Binding-site contacts:
Ligand atom O22 contacts residue SER56 of chain 1.A at 2.6 Å (h-bond).
Ligand atom O16 contacts residue HIS81 of chain 3.A at 2.7 Å (h-bond).
Ligand atom O01 contacts residue LEU53 of chain 1.A at 3.8 Å.
Ligand atom O23 contacts residue TYR101 of chain 1.A at 3.8 Å.
Ligand atom C15 contacts residue LYS105 of chain 1.A at 3.6 Å.
Ligand atom C12 contacts residue THR191 of chain 2.A at 3.5 Å.
Ligand atom O22 contacts residue TYR101 of chain 1.A at 2.8 Å (h-bond).
Ligand atom C15 contacts residue HIS81 of chain 3.A at 3.4 Å.
Ligand atom O22 contacts residue SER100 of chain 1.A at 3.6 Å.
Ligand atom P21 contacts residue SER100 of chain 1.A at 3.5 Å.
Ligand atom O16 contacts residue LYS105 of chain 1.A at 2.9 Å (salt-bridge).
Ligand atom C13 contacts residue SER187 of chain 2.A at 3.6 Å.
Ligand atom C18 contacts residue LEU53 of chain 1.A at 3.7 Å (hydrophobic).
Ligand atom O20 contacts residue LYS105 of chain 1.A at 3.3 Å.
Ligand atom P21 contacts residue TYR101 of chain 1.A at 3.4 Å.
Ligand atom C18 contacts residue GLY54 of chain 1.A at 4.1 Å.
Ligand atom O17 contacts residue HIS81 of chain 3.A at 3.9 Å.
Ligand atom O24 contacts residue TYR101 of chain 1.A at 3.4 Å (h-bond).
Ligand atom O23 contacts residue SER100 of chain 1.A at 2.6 Å (h-bond).
Ligand atom O24 contacts residue SER102 of chain 1.A at 2.7 Å (h-bond).
Ligand atom O24 contacts residue LYS105 of chain 1.A at 3.8 Å.
Ligand atom C06 contacts residue SER154 of chain 1.A at 3.8 Å.
Ligand atom O01 contacts residue GLY54 of chain 1.A at 3.8 Å.
Ligand atom O23 contacts residue LYS105 of chain 1.A at 3.2 Å.
Ligand atom O24 contacts residue SER100 of chain 1.A at 3.6 Å.
Ligand atom O01 contacts residue GLY55 of chain 1.A at 2.9 Å (h-bond).
Ligand atom P21 contacts residue LYS105 of chain 1.A at 4.0 Å.
Ligand atom O17 contacts residue LYS105 of chain 1.A at 3.2 Å (salt-bridge).
Ligand atom C13 contacts residue THR85 of chain 3.A at 3.9 Å.
Ligand atom O01 contacts residue SER56 of chain 1.A at 4.0 Å.
Ligand atom O23 contacts residue SER102 of chain 1.A at 4.0 Å.
Ligand atom O09 contacts residue LYS69 of chain 2.A at 2.9 Å (salt-bridge).
Ligand atom C19 contacts residue LEU53 of chain 1.A at 3.3 Å (hydrophobic).
Ligand atom C07 contacts residue LYS69 of chain 2.A at 3.4 Å.
Ligand atom O14 contacts residue THR191 of chain 2.A at 3.5 Å (h-bond).
Ligand atom O08 contacts residue LYS69 of chain 2.A at 3.1 Å (salt-bridge).
Ligand atom O16 contacts residue THR191 of chain 2.A at 3.5 Å.
Ligand atom C13 contacts residue THR191 of chain 2.A at 3.7 Å.
Ligand atom P21 contacts residue SER56 of chain 1.A at 4.0 Å.
Ligand atom P21 contacts residue SER102 of chain 1.A at 3.9 Å.

A protein and the small-molecule ligand that binds it are described below.
Small molecule (SMILES): CC(=O)N[C@@H]1[C@@H](O[C@H](C)C(=O)O)[C@H](O)[C@@H](COP(=O)(O)O)O[C@H]1O

Sequence of chain 2.A:
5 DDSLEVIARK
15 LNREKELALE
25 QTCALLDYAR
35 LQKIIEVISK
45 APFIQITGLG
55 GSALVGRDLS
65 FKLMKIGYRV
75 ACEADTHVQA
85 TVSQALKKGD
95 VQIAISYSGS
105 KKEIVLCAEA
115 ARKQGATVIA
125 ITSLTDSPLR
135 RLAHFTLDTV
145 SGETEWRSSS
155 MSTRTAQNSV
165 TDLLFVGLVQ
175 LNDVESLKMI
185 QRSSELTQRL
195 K

Sequence of chain 3.A:
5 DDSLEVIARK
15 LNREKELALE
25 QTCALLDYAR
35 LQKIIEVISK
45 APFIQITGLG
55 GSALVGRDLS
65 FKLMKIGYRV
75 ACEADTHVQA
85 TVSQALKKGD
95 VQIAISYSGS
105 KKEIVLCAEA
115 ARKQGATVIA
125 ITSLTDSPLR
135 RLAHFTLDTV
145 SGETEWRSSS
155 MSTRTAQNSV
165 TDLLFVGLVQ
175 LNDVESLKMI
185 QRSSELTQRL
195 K

Sequence of chain 1.A:
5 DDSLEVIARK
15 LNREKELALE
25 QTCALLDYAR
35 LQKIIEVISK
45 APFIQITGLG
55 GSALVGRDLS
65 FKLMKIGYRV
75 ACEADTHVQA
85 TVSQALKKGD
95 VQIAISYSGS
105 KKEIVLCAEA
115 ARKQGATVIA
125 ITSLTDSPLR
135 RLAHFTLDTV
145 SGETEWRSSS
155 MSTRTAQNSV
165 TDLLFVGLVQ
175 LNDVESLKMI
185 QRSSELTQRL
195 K